Sequence of chain 1.B:
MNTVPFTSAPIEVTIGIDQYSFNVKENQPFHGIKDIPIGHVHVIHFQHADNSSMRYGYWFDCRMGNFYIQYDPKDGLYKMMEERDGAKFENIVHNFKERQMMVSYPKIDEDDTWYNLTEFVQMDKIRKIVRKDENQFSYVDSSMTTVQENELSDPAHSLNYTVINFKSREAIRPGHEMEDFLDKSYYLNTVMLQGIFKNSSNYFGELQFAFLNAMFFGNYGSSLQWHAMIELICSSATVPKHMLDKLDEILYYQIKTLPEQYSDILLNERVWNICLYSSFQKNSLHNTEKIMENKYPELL

Binding-site contacts:
Ligand atom C4 contacts residue ILE96 of chain 1.B at 4.2 Å (hydrophobic).
Ligand atom C3 contacts residue THR11 of chain 1.B at 3.2 Å.
Ligand atom N4 contacts residue THR11 of chain 1.B at 4.4 Å.
Ligand atom C7 contacts residue PRO9 of chain 1.B at 3.8 Å (hydrophobic).
Ligand atom C contacts residue PHE100 of chain 1.B at 3.7 Å (hydrophobic).
Ligand atom S contacts residue PRO9 of chain 1.B at 4.2 Å.
Ligand atom N3 contacts residue PHE100 of chain 1.B at 4.0 Å.
Ligand atom C7 contacts residue ILE96 of chain 1.B at 4.1 Å (hydrophobic).
Ligand atom S contacts residue PHE100 of chain 1.B at 4.2 Å.
Ligand atom C5 contacts residue TYR72 of chain 1.B at 3.8 Å (hydrophobic).
Ligand atom S contacts residue ILE96 of chain 1.B at 3.8 Å.
Ligand atom S contacts residue TYR72 of chain 1.B at 4.1 Å.
Ligand atom N2 contacts residue ILE96 of chain 1.B at 3.4 Å.
Ligand atom C7 contacts residue TYR72 of chain 1.B at 3.4 Å (hydrophobic).
Ligand atom C contacts residue THR11 of chain 1.B at 3.6 Å.
Ligand atom C1 contacts residue PHE100 of chain 1.B at 3.9 Å (hydrophobic).
Ligand atom C5 contacts residue THR11 of chain 1.B at 4.2 Å.
Ligand atom C1 contacts residue THR11 of chain 1.B at 3.9 Å.
Ligand atom N3 contacts residue ILE96 of chain 1.B at 4.3 Å.
Ligand atom S contacts residue THR11 of chain 1.B at 3.8 Å.
Ligand atom C6 contacts residue TYR72 of chain 1.B at 3.4 Å (hydrophobic).
Ligand atom C2 contacts residue ILE96 of chain 1.B at 4.2 Å (hydrophobic).
Ligand atom N contacts residue PHE100 of chain 1.B at 4.1 Å.
Ligand atom N1 contacts residue ILE96 of chain 1.B at 3.2 Å.
Ligand atom C4 contacts residue TYR72 of chain 1.B at 4.3 Å (hydrophobic).
Ligand atom C4 contacts residue THR11 of chain 1.B at 3.4 Å.

This small molecule binds to this protein.
Small molecule (SMILES): CCn1nnnc1NCc1cccs1